Binding-site contacts:
Ligand atom O7 contacts residue ASN180 of chain 1.D at 3.0 Å (h-bond).
Ligand atom C4 contacts residue ASN180 of chain 1.D at 4.2 Å.
Ligand atom C7 contacts residue ASN180 of chain 1.D at 3.1 Å.
Ligand atom O5 contacts residue ASN180 of chain 1.D at 2.4 Å (h-bond).
Ligand atom N2 contacts residue ASN180 of chain 1.D at 2.9 Å (h-bond).
Ligand atom C8 contacts residue GLY179 of chain 1.D at 3.9 Å.
Ligand atom C8 contacts residue ASN180 of chain 1.D at 3.8 Å.
Ligand atom C5 contacts residue ASN180 of chain 1.D at 3.7 Å.
Ligand atom C2 contacts residue ASN180 of chain 1.D at 2.5 Å.
Ligand atom C3 contacts residue ASN180 of chain 1.D at 3.8 Å.
Ligand atom C1 contacts residue ASN180 of chain 1.D at 1.4 Å.

Sequence of chain 1.D:
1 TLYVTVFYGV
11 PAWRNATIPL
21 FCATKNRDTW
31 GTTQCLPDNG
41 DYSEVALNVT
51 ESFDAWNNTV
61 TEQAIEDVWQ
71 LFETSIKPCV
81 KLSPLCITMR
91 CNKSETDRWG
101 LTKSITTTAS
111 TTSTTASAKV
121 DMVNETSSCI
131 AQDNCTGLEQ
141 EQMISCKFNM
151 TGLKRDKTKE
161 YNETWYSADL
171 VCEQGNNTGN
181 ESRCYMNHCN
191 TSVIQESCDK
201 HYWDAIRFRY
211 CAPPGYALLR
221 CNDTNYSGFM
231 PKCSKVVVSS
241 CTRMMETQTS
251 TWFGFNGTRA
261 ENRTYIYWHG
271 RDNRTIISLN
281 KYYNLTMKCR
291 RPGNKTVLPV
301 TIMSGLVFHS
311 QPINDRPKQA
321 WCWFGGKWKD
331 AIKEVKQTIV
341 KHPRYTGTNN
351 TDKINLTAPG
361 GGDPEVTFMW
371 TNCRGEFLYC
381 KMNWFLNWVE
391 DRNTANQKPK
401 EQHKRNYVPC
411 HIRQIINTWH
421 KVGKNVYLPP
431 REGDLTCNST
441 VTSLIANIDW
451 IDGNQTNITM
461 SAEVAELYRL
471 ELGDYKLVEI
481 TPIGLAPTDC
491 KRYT

This small molecule binds to this protein.
Small molecule (SMILES): CC(=O)N[C@H]1[C@H](O[C@H]2[C@H](O)[C@@H](NC(C)=O)CO[C@@H]2CO)O[C@H](CO)[C@@H](O[C@@H]2O[C@H](CO)[C@@H](O)[C@H](O)[C@@H]2O)[C@@H]1O